The protein below binds the small molecule below.
Small molecule (SMILES): Cc1onc(-c2cccnc2Cl)c1C(=O)N1CCN(c2ccc([N+](=O)[O-])cc2Cl)CC1

Sequence of chain 3.A:
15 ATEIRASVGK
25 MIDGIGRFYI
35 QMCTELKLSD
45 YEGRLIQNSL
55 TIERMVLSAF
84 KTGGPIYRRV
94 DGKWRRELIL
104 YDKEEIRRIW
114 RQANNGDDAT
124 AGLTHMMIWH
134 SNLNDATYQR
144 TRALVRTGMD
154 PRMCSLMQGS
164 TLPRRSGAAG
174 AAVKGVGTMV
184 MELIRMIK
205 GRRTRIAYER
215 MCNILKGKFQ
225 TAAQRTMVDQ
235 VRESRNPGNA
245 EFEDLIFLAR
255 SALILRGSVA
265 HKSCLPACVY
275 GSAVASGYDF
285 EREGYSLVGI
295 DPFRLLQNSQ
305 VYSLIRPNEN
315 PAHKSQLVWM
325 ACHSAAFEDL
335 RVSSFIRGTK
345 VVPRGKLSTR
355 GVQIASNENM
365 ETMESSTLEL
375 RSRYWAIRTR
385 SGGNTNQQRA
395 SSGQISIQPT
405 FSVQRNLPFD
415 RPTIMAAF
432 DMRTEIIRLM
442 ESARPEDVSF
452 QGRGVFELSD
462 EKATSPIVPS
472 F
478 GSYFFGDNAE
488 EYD

Binding-site contacts:
Ligand atom CL30 contacts residue TYR282 of chain 3.A at 3.8 Å.
Ligand atom C16 contacts residue TYR282 of chain 3.A at 3.5 Å (hydrophobic).
Ligand atom C4 contacts residue ARG298 of chain 3.A at 2.6 Å.
Ligand atom C5 contacts residue LEU299 of chain 3.A at 3.7 Å (hydrophobic).
Ligand atom C19 contacts residue ASN302 of chain 3.A at 3.2 Å.
Ligand atom C9 contacts residue TYR282 of chain 3.A at 3.5 Å (hydrophobic).
Ligand atom N23 contacts residue ASN302 of chain 3.A at 3.6 Å.
Ligand atom O26 contacts residue ASP295 of chain 3.A at 3.1 Å.
Ligand atom N25 contacts residue TYR282 of chain 3.A at 3.6 Å (h-bond).
Ligand atom C1 contacts residue TYR282 of chain 3.A at 3.5 Å (hydrophobic).
Ligand atom C6 contacts residue GLU287 of chain 3.A at 4.0 Å.
Ligand atom C9 contacts residue ASN302 of chain 3.A at 3.7 Å.
Ligand atom O26 contacts residue TYR282 of chain 3.A at 3.8 Å.
Ligand atom C10 contacts residue TYR282 of chain 3.A at 3.4 Å (hydrophobic).
Ligand atom C5 contacts residue TYR282 of chain 3.A at 3.6 Å (hydrophobic).
Ligand atom C10 contacts residue LEU299 of chain 3.A at 4.0 Å (hydrophobic).
Ligand atom C17 contacts residue ARG298 of chain 3.A at 3.6 Å.
Ligand atom C11 contacts residue TYR282 of chain 3.A at 3.4 Å (hydrophobic).
Ligand atom O28 contacts residue TYR289 of chain 3.A at 3.5 Å.
Ligand atom O26 contacts residue ARG298 of chain 3.A at 3.5 Å.
Ligand atom C3 contacts residue TYR282 of chain 3.A at 3.7 Å (hydrophobic).
Ligand atom C11 contacts residue ASN302 of chain 3.A at 4.0 Å.
Ligand atom O28 contacts residue LEU299 of chain 3.A at 3.2 Å.
Ligand atom CL30 contacts residue ASN302 of chain 3.A at 3.8 Å.
Ligand atom N23 contacts residue TYR282 of chain 3.A at 4.1 Å.
Ligand atom C3 contacts residue ARG298 of chain 3.A at 3.2 Å.
Ligand atom C17 contacts residue ASN302 of chain 3.A at 3.5 Å.
Ligand atom C6 contacts residue TYR282 of chain 3.A at 3.7 Å (hydrophobic).
Ligand atom C10 contacts residue ARG298 of chain 3.A at 3.6 Å.
Ligand atom C5 contacts residue ARG298 of chain 3.A at 4.3 Å.
Ligand atom N25 contacts residue ASP295 of chain 3.A at 3.2 Å (salt-bridge).
Ligand atom CL30 contacts residue LEU299 of chain 3.A at 3.8 Å.
Ligand atom O28 contacts residue TYR282 of chain 3.A at 4.1 Å.
Ligand atom C4 contacts residue TYR282 of chain 3.A at 3.5 Å (hydrophobic).
Ligand atom C10 contacts residue ASP295 of chain 3.A at 4.2 Å.
Ligand atom N24 contacts residue ASN302 of chain 3.A at 4.3 Å.
Ligand atom C3 contacts residue ASN302 of chain 3.A at 4.2 Å.
Ligand atom N25 contacts residue LEU299 of chain 3.A at 3.8 Å.
Ligand atom N25 contacts residue ARG298 of chain 3.A at 3.7 Å.
Ligand atom O28 contacts residue ASP295 of chain 3.A at 3.0 Å (salt-bridge).